Sequence of chain 1.C:
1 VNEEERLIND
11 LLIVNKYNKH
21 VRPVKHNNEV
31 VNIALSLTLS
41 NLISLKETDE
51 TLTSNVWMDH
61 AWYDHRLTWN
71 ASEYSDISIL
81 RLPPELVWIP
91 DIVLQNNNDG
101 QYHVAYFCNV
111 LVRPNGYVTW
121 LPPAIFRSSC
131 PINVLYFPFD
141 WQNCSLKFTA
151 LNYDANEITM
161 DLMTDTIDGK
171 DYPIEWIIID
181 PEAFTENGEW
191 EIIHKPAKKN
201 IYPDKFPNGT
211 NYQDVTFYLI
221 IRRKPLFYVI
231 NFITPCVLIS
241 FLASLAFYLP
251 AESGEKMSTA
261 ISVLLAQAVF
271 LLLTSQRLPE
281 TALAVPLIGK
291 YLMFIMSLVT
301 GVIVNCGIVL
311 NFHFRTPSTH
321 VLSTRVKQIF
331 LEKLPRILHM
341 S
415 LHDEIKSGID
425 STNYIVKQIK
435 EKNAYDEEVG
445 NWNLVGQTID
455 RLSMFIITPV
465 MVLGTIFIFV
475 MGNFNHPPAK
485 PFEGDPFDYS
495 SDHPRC

Binding-site contacts:
Ligand atom N2 contacts residue ALA164 of chain 1.B at 4.1 Å.
Ligand atom O7 contacts residue ASN208 of chain 1.C at 4.0 Å.
Ligand atom O5 contacts residue ASN208 of chain 1.C at 2.3 Å (h-bond).
Ligand atom C6 contacts residue ASN208 of chain 1.C at 4.5 Å.
Ligand atom C7 contacts residue ASN208 of chain 1.C at 3.9 Å.
Ligand atom C3 contacts residue ASN208 of chain 1.C at 3.7 Å.
Ligand atom C5 contacts residue PHE206 of chain 1.C at 3.7 Å (hydrophobic).
Ligand atom C5 contacts residue ASN208 of chain 1.C at 3.6 Å.
Ligand atom N2 contacts residue ASN208 of chain 1.C at 3.1 Å (h-bond).
Ligand atom C6 contacts residue PHE206 of chain 1.C at 3.7 Å (hydrophobic).
Ligand atom O5 contacts residue PHE206 of chain 1.C at 4.3 Å.
Ligand atom C4 contacts residue ASN208 of chain 1.C at 4.2 Å.
Ligand atom C1 contacts residue ASN208 of chain 1.C at 1.4 Å.
Ligand atom C2 contacts residue ASN208 of chain 1.C at 2.4 Å.
Ligand atom O3 contacts residue ASN208 of chain 1.C at 4.2 Å.

The protein below binds the small molecule below.
Small molecule (SMILES): CC(=O)N[C@H]1[C@H](O[C@H]2[C@H](O)[C@@H](NC(C)=O)CO[C@@H]2CO)O[C@H](CO)[C@@H](O)[C@@H]1O

Sequence of chain 1.B:
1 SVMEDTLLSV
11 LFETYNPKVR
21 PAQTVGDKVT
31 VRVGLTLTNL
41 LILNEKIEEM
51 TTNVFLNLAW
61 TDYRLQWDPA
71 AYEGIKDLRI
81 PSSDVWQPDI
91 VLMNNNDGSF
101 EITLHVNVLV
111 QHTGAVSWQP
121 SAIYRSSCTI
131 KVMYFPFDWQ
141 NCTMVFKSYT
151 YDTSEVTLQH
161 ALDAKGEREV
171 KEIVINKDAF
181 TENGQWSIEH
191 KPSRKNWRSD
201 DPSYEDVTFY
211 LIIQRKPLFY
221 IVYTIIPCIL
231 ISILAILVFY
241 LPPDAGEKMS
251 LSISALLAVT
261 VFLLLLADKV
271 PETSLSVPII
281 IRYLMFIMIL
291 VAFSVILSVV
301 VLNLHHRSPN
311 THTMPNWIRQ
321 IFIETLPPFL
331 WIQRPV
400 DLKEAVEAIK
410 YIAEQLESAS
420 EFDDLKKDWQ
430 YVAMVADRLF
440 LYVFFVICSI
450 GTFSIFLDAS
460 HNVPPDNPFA